Binding-site contacts:
Ligand atom OA contacts residue TRP187 of chain 1.A at 3.7 Å.
Ligand atom CA contacts residue TYR155 of chain 1.A at 3.5 Å (hydrophobic).
Ligand atom OG1 contacts residue HIS144 of chain 1.A at 4.2 Å.
Ligand atom CA contacts residue GLN94 of chain 1.A at 4.5 Å.
Ligand atom C contacts residue LEU192 of chain 1.A at 4.2 Å (hydrophobic).
Ligand atom C contacts residue GLN94 of chain 1.A at 3.4 Å.
Ligand atom CG2 contacts residue TRP257 of chain 1.A at 3.8 Å (hydrophobic).
Ligand atom CA contacts residue LEU192 of chain 1.A at 4.0 Å (hydrophobic).
Ligand atom OB contacts residue HIS144 of chain 1.A at 2.8 Å (h-bond).
Ligand atom OA contacts residue GLN196 of chain 1.A at 2.7 Å (h-bond).
Ligand atom CG2 contacts residue PRO185 of chain 1.A at 4.1 Å (hydrophobic).
Ligand atom CB contacts residue NAD1 of chain 1.E at 3.7 Å.
Ligand atom CG2 contacts residue NAD1 of chain 1.E at 3.5 Å.
Ligand atom OA contacts residue LYS152 of chain 1.A at 3.1 Å (salt-bridge).
Ligand atom C contacts residue TRP187 of chain 1.A at 3.6 Å (hydrophobic).
Ligand atom C contacts residue TYR155 of chain 1.A at 4.1 Å (hydrophobic).
Ligand atom CG2 contacts residue SER142 of chain 1.A at 3.5 Å.
Ligand atom OB contacts residue TYR155 of chain 1.A at 3.8 Å.
Ligand atom OG1 contacts residue SER142 of chain 1.A at 2.5 Å (h-bond).
Ligand atom OA contacts residue LEU192 of chain 1.A at 3.6 Å.
Ligand atom CA contacts residue NAD1 of chain 1.E at 4.0 Å.
Ligand atom CB contacts residue HIS144 of chain 1.A at 3.5 Å.
Ligand atom CB contacts residue SER142 of chain 1.A at 3.2 Å.
Ligand atom CA contacts residue TRP187 of chain 1.A at 3.9 Å (hydrophobic).
Ligand atom CG2 contacts residue TRP187 of chain 1.A at 4.0 Å (hydrophobic).
Ligand atom C contacts residue HIS144 of chain 1.A at 4.0 Å.
Ligand atom OG1 contacts residue NAD1 of chain 1.E at 3.0 Å.
Ligand atom C contacts residue GLN196 of chain 1.A at 3.9 Å.
Ligand atom C contacts residue LYS152 of chain 1.A at 3.3 Å.
Ligand atom OA contacts residue GLN94 of chain 1.A at 3.0 Å (h-bond).
Ligand atom OG1 contacts residue TYR155 of chain 1.A at 2.5 Å (h-bond).
Ligand atom OB contacts residue TRP187 of chain 1.A at 4.0 Å.
Ligand atom CB contacts residue TYR155 of chain 1.A at 3.5 Å (hydrophobic).
Ligand atom CA contacts residue HIS144 of chain 1.A at 4.4 Å.
Ligand atom CG2 contacts residue HIS144 of chain 1.A at 4.0 Å.
Ligand atom CG2 contacts residue GLY186 of chain 1.A at 4.2 Å.
Ligand atom OB contacts residue GLN94 of chain 1.A at 3.5 Å (h-bond).
Ligand atom OB contacts residue LYS152 of chain 1.A at 2.8 Å (salt-bridge).
Ligand atom OG1 contacts residue PRO185 of chain 1.A at 4.5 Å.

A small-molecule ligand and the protein it binds are described below.
Small molecule (SMILES): C[C@H](O)CC(=O)O

Sequence of chain 1.A:
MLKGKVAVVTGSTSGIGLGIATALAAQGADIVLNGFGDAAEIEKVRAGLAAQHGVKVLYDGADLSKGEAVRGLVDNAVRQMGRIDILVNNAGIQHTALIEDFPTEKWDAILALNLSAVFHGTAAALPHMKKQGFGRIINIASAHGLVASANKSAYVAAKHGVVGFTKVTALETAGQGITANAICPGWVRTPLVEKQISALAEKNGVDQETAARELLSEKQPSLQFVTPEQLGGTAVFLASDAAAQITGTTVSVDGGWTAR